A small-molecule ligand and the protein it binds are described below.
Small molecule (SMILES): NCCP(=O)(O)O

Binding-site contacts:
Ligand atom OAB contacts residue ALA41 of chain 1.A at 4.4 Å.
Ligand atom PAG contacts residue GLN9 of chain 1.A at 3.7 Å.
Ligand atom OAD contacts residue GLY58 of chain 1.A at 3.4 Å.
Ligand atom PAG contacts residue SER110 of chain 1.A at 3.8 Å.
Ligand atom CAE contacts residue GLU85 of chain 1.A at 3.8 Å.
Ligand atom OAC contacts residue SER39 of chain 1.A at 4.5 Å.
Ligand atom CAE contacts residue ASP184 of chain 1.A at 3.5 Å.
Ligand atom OAD contacts residue SER110 of chain 1.A at 3.5 Å.
Ligand atom OAC contacts residue PRO61 of chain 1.A at 3.6 Å.
Ligand atom OAB contacts residue SER110 of chain 1.A at 2.6 Å (h-bond).
Ligand atom CAE contacts residue GLN9 of chain 1.A at 3.8 Å.
Ligand atom CAE contacts residue GLY58 of chain 1.A at 4.3 Å.
Ligand atom PAG contacts residue GLY40 of chain 1.A at 3.6 Å.
Ligand atom CAF contacts residue GLY40 of chain 1.A at 4.4 Å.
Ligand atom OAC contacts residue GLY58 of chain 1.A at 2.7 Å (h-bond).
Ligand atom NAA contacts residue GLU85 of chain 1.A at 2.9 Å (salt-bridge).
Ligand atom PAG contacts residue THR111 of chain 1.A at 4.1 Å.
Ligand atom NAA contacts residue LEU81 of chain 1.A at 4.2 Å.
Ligand atom CAF contacts residue TRP155 of chain 1.A at 3.5 Å (hydrophobic).
Ligand atom OAD contacts residue PRO61 of chain 1.A at 3.5 Å.
Ligand atom PAG contacts residue PRO61 of chain 1.A at 3.8 Å.
Ligand atom CAF contacts residue THR111 of chain 1.A at 4.2 Å.
Ligand atom OAB contacts residue THR111 of chain 1.A at 4.3 Å.
Ligand atom OAB contacts residue GLN9 of chain 1.A at 4.3 Å.
Ligand atom OAC contacts residue GLN9 of chain 1.A at 2.8 Å (h-bond).
Ligand atom NAA contacts residue ASP184 of chain 1.A at 3.0 Å (salt-bridge).
Ligand atom PAG contacts residue GLY58 of chain 1.A at 3.8 Å.
Ligand atom CAF contacts residue SER110 of chain 1.A at 4.4 Å.
Ligand atom OAC contacts residue LEU57 of chain 1.A at 3.7 Å.
Ligand atom NAA contacts residue GLY58 of chain 1.A at 4.0 Å.
Ligand atom CAE contacts residue THR111 of chain 1.A at 4.0 Å.
Ligand atom OAB contacts residue TRP155 of chain 1.A at 3.9 Å.
Ligand atom NAA contacts residue THR111 of chain 1.A at 2.7 Å (h-bond).
Ligand atom OAB contacts residue SER39 of chain 1.A at 3.8 Å.
Ligand atom CAE contacts residue TRP155 of chain 1.A at 4.3 Å (hydrophobic).
Ligand atom OAC contacts residue GLY40 of chain 1.A at 3.2 Å.
Ligand atom OAD contacts residue THR111 of chain 1.A at 2.8 Å (h-bond).
Ligand atom OAB contacts residue PRO61 of chain 1.A at 3.7 Å.
Ligand atom OAB contacts residue GLY40 of chain 1.A at 2.7 Å (h-bond).
Ligand atom CAF contacts residue GLN9 of chain 1.A at 3.3 Å.

Sequence of chain 1.A:
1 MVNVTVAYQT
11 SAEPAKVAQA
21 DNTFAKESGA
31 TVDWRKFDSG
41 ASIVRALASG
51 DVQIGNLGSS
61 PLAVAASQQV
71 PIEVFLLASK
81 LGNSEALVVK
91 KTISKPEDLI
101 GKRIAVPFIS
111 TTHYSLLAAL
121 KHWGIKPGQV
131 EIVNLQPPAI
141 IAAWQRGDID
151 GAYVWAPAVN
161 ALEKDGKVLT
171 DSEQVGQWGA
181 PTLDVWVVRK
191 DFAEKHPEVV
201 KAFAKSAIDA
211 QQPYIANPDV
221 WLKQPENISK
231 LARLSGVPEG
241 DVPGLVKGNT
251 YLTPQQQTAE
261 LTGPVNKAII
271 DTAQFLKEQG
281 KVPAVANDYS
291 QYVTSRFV